This protein binds this small molecule.
Small molecule (SMILES): CSC/C=C(/NCc1c(COP(=O)(O)O)cnc(C)c1O)C(=O)O

Sequence of chain 1.D:
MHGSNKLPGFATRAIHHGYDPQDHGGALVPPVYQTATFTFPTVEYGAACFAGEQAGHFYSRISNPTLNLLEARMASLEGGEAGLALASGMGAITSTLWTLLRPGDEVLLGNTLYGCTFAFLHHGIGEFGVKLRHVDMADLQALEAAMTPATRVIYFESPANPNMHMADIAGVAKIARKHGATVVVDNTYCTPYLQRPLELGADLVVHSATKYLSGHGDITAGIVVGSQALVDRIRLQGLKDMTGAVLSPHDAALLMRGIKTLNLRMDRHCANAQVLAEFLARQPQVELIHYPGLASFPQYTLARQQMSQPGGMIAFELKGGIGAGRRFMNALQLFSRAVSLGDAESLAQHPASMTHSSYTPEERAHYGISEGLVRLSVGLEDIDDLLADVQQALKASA

Binding-site contacts:
Ligand atom N1 contacts residue ASP186 of chain 1.C at 2.8 Å (salt-bridge).
Ligand atom P contacts residue GLY89 of chain 1.C at 3.5 Å.
Ligand atom CA contacts residue LYS211 of chain 1.C at 3.6 Å.
Ligand atom OP3 contacts residue SER208 of chain 1.C at 2.8 Å (h-bond).
Ligand atom CG contacts residue VAL339 of chain 1.C at 3.4 Å (hydrophobic).
Ligand atom N1 contacts residue THR188 of chain 1.C at 3.5 Å (h-bond).
Ligand atom SD contacts residue TYR114 of chain 1.C at 3.6 Å.
Ligand atom C4A contacts residue TYR114 of chain 1.C at 3.6 Å (hydrophobic).
Ligand atom P contacts residue SER208 of chain 1.C at 3.3 Å.
Ligand atom OP4 contacts residue GLY89 of chain 1.C at 3.5 Å.
Ligand atom CG contacts residue TYR114 of chain 1.C at 3.6 Å (hydrophobic).
Ligand atom O1 contacts residue LEU341 of chain 1.C at 3.4 Å.
Ligand atom P contacts residue ARG61 of chain 1.D at 3.6 Å.
Ligand atom OP2 contacts residue SER88 of chain 1.C at 3.6 Å.
Ligand atom CE contacts residue TYR114 of chain 1.C at 3.5 Å (hydrophobic).
Ligand atom CA contacts residue TYR114 of chain 1.C at 3.2 Å (hydrophobic).
Ligand atom O3 contacts residue LEU341 of chain 1.C at 3.7 Å.
Ligand atom N contacts residue TYR114 of chain 1.C at 3.5 Å.
Ligand atom OP2 contacts residue MET90 of chain 1.C at 2.9 Å (h-bond).
Ligand atom C2A contacts residue TYR189 of chain 1.C at 3.7 Å (hydrophobic).
Ligand atom O2 contacts residue ARG375 of chain 1.C at 3.6 Å (salt-bridge).
Ligand atom CB contacts residue TYR114 of chain 1.C at 3.1 Å (hydrophobic).
Ligand atom OP4 contacts residue SER208 of chain 1.C at 2.7 Å (h-bond).
Ligand atom O1 contacts residue ARG375 of chain 1.C at 2.9 Å (salt-bridge).
Ligand atom OP3 contacts residue THR210 of chain 1.C at 2.8 Å (h-bond).
Ligand atom C4A contacts residue LYS211 of chain 1.C at 3.2 Å.
Ligand atom C5 contacts residue SER208 of chain 1.C at 3.6 Å.
Ligand atom O2 contacts residue VAL339 of chain 1.C at 3.6 Å.
Ligand atom OP1 contacts residue TYR59 of chain 1.D at 3.0 Å (h-bond).
Ligand atom C5 contacts residue TYR114 of chain 1.C at 3.6 Å (hydrophobic).
Ligand atom OP3 contacts residue GLY89 of chain 1.C at 3.0 Å (h-bond).
Ligand atom O2 contacts residue SER340 of chain 1.C at 3.3 Å (h-bond).
Ligand atom OP2 contacts residue ARG61 of chain 1.D at 3.0 Å.
Ligand atom SD contacts residue TYR59 of chain 1.D at 3.7 Å.
Ligand atom C6 contacts residue ASP186 of chain 1.C at 3.5 Å.
Ligand atom C5A contacts residue TYR114 of chain 1.C at 3.5 Å (hydrophobic).
Ligand atom OP2 contacts residue GLY89 of chain 1.C at 3.2 Å (h-bond).
Ligand atom N contacts residue LYS211 of chain 1.C at 3.2 Å.
Ligand atom OP1 contacts residue ARG61 of chain 1.D at 3.0 Å (salt-bridge).
Ligand atom C2A contacts residue THR188 of chain 1.C at 3.6 Å.

Sequence of chain 1.C:
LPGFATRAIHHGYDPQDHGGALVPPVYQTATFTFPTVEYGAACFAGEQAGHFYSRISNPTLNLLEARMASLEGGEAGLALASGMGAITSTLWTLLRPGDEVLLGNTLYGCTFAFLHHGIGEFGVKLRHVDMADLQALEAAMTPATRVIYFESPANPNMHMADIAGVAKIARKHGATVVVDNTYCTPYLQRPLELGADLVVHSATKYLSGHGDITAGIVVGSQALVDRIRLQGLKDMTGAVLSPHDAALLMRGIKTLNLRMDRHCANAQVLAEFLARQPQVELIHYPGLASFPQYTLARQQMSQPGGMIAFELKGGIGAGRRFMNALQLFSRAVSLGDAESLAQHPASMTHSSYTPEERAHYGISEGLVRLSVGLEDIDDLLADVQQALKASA